Binding-site contacts:
Ligand atom C1 contacts residue SER156 of chain 50.C at 4.1 Å.
Ligand atom C1 contacts residue SER157 of chain 50.C at 4.2 Å.
Ligand atom C5 contacts residue SER157 of chain 50.C at 4.3 Å.
Ligand atom C6 contacts residue SER157 of chain 50.C at 4.1 Å.
Ligand atom C3 contacts residue ASN154 of chain 50.C at 3.9 Å.
Ligand atom O7 contacts residue ASN154 of chain 50.C at 3.8 Å.
Ligand atom C1 contacts residue ASN154 of chain 50.C at 1.4 Å.
Ligand atom C2 contacts residue ASN154 of chain 50.C at 2.5 Å.
Ligand atom O6 contacts residue SER157 of chain 50.C at 4.4 Å.
Ligand atom C4 contacts residue ASN154 of chain 50.C at 4.2 Å.
Ligand atom O5 contacts residue SER157 of chain 50.C at 3.5 Å (h-bond).
Ligand atom C7 contacts residue ASN154 of chain 50.C at 3.4 Å.
Ligand atom O5 contacts residue SER156 of chain 50.C at 4.3 Å.
Ligand atom O5 contacts residue ASN154 of chain 50.C at 2.3 Å (h-bond).
Ligand atom C5 contacts residue ASN154 of chain 50.C at 3.6 Å.
Ligand atom C8 contacts residue ASN154 of chain 50.C at 3.8 Å.
Ligand atom C5 contacts residue SER156 of chain 50.C at 4.4 Å.
Ligand atom N2 contacts residue ASN154 of chain 50.C at 3.1 Å (h-bond).

The small molecule below binds the protein below.
Small molecule (SMILES): CC(=O)N[C@@H]1[C@@H](O)[C@H](O)[C@@H](CO)O[C@H]1O

Sequence of chain 50.C:
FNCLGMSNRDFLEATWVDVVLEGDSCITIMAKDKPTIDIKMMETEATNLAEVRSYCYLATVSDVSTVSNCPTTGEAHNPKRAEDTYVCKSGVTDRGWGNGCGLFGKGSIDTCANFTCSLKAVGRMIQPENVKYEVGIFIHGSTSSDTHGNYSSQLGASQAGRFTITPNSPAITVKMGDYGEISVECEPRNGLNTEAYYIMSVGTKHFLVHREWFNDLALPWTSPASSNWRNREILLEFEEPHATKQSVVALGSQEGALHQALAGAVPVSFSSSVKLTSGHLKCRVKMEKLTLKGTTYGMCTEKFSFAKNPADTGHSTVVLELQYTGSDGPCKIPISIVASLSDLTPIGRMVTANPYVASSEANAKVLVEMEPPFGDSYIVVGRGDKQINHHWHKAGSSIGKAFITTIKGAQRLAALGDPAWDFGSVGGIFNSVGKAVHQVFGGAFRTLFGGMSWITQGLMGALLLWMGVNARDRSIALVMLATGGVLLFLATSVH